Sequence of chain 8.A:
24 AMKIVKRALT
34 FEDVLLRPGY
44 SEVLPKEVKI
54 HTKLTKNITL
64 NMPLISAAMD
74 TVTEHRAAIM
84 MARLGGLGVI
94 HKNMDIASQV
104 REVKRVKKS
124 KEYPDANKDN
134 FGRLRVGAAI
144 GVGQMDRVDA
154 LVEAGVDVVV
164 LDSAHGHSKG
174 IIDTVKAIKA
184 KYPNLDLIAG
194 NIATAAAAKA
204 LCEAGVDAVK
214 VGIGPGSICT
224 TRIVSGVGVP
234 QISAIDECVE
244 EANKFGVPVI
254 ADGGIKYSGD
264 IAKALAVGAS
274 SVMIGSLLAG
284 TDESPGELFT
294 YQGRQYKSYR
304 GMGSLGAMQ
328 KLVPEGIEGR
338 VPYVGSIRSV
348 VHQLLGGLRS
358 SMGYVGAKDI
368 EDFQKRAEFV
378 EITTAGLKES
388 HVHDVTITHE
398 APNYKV

Binding-site contacts:
Ligand atom P contacts residue SER220 of chain 8.A at 3.5 Å.
Ligand atom O6 contacts residue GLY304 of chain 8.A at 3.5 Å.
Ligand atom C2 contacts residue 8KY1 of chain 8.E at 3.5 Å.
Ligand atom O3' contacts residue ASP255 of chain 8.A at 2.2 Å (salt-bridge).
Ligand atom C2 contacts residue EDO1 of chain 8.J at 3.5 Å.
Ligand atom C3' contacts residue MET72 of chain 8.A at 3.5 Å (hydrophobic).
Ligand atom O1P contacts residue SER220 of chain 8.A at 2.5 Å (h-bond).
Ligand atom C4 contacts residue ILE221 of chain 8.A at 3.7 Å (hydrophobic).
Ligand atom N3 contacts residue EDO1 of chain 8.J at 3.2 Å (h-bond).
Ligand atom O6 contacts residue GLY333 of chain 8.A at 3.7 Å.
Ligand atom N1 contacts residue GLU332 of chain 8.A at 3.0 Å (salt-bridge).
Ligand atom O5' contacts residue GLY219 of chain 8.A at 3.4 Å.
Ligand atom N3 contacts residue CYS222 of chain 8.A at 3.7 Å.
Ligand atom O2P contacts residue GLY278 of chain 8.A at 3.1 Å (h-bond).
Ligand atom N1 contacts residue 8KY1 of chain 8.E at 3.6 Å.
Ligand atom O2' contacts residue ASP255 of chain 8.A at 2.2 Å (salt-bridge).
Ligand atom O3P contacts residue GLY257 of chain 8.A at 3.0 Å (h-bond).
Ligand atom C2' contacts residue ASP255 of chain 8.A at 3.5 Å.
Ligand atom C5' contacts residue MET72 of chain 8.A at 3.4 Å (hydrophobic).
Ligand atom O1P contacts residue SER279 of chain 8.A at 2.9 Å (h-bond).
Ligand atom O3' contacts residue ALA70 of chain 8.A at 3.5 Å.
Ligand atom N7 contacts residue MET305 of chain 8.A at 2.9 Å (h-bond).
Ligand atom O1P contacts residue TYR302 of chain 8.A at 2.7 Å (h-bond).
Ligand atom O6 contacts residue MET305 of chain 8.A at 3.2 Å (h-bond).
Ligand atom C8 contacts residue MET72 of chain 8.A at 3.5 Å (hydrophobic).
Ligand atom C3' contacts residue ASP255 of chain 8.A at 3.4 Å.
Ligand atom O6 contacts residue GLY306 of chain 8.A at 2.6 Å (h-bond).
Ligand atom N7 contacts residue ILE221 of chain 8.A at 3.5 Å.
Ligand atom C5' contacts residue TYR302 of chain 8.A at 3.5 Å (hydrophobic).
Ligand atom O3P contacts residue GLY219 of chain 8.A at 3.5 Å.
Ligand atom C2 contacts residue CYS222 of chain 8.A at 3.1 Å (hydrophobic).
Ligand atom O3' contacts residue MET276 of chain 8.A at 3.7 Å.
Ligand atom O5' contacts residue SER220 of chain 8.A at 3.7 Å.
Ligand atom C5 contacts residue ILE221 of chain 8.A at 3.5 Å (hydrophobic).
Ligand atom N3 contacts residue 8KY1 of chain 8.E at 3.6 Å.
Ligand atom C5 contacts residue MET305 of chain 8.A at 3.7 Å (hydrophobic).
Ligand atom C6 contacts residue GLY306 of chain 8.A at 3.6 Å.
Ligand atom O3P contacts residue SER220 of chain 8.A at 2.7 Å (h-bond).
Ligand atom O5' contacts residue GLY256 of chain 8.A at 3.7 Å.
Ligand atom N7 contacts residue GLY304 of chain 8.A at 3.6 Å.

A small-molecule ligand and the protein it binds are described below.
Small molecule (SMILES): O=c1[nH]cnc2c1ncn2[C@@H]1O[C@H](COP(=O)(O)O)[C@@H](O)[C@H]1O